Binding-site contacts:
Ligand atom N2 contacts residue ASN1095 of chain 1.A at 3.1 Å (h-bond).
Ligand atom C6 contacts residue ASN1095 of chain 1.A at 4.4 Å.
Ligand atom C4 contacts residue ASN1095 of chain 1.A at 3.9 Å.
Ligand atom C7 contacts residue PHE1100 of chain 1.A at 4.1 Å (hydrophobic).
Ligand atom C5 contacts residue ASN1095 of chain 1.A at 3.5 Å.
Ligand atom O7 contacts residue ASN1095 of chain 1.A at 4.1 Å.
Ligand atom C1 contacts residue ASN1095 of chain 1.A at 1.4 Å.
Ligand atom O6 contacts residue ASN1095 of chain 1.A at 4.1 Å.
Ligand atom O6 contacts residue HIS1098 of chain 1.A at 4.2 Å.
Ligand atom O5 contacts residue ASN1095 of chain 1.A at 2.2 Å (h-bond).
Ligand atom O6 contacts residue THR1097 of chain 1.A at 3.7 Å.
Ligand atom O7 contacts residue PHE1100 of chain 1.A at 3.3 Å.
Ligand atom C7 contacts residue ASN1095 of chain 1.A at 3.9 Å.
Ligand atom C3 contacts residue ASN1095 of chain 1.A at 3.6 Å.
Ligand atom C2 contacts residue ASN1095 of chain 1.A at 2.3 Å.

Sequence of chain 1.A:
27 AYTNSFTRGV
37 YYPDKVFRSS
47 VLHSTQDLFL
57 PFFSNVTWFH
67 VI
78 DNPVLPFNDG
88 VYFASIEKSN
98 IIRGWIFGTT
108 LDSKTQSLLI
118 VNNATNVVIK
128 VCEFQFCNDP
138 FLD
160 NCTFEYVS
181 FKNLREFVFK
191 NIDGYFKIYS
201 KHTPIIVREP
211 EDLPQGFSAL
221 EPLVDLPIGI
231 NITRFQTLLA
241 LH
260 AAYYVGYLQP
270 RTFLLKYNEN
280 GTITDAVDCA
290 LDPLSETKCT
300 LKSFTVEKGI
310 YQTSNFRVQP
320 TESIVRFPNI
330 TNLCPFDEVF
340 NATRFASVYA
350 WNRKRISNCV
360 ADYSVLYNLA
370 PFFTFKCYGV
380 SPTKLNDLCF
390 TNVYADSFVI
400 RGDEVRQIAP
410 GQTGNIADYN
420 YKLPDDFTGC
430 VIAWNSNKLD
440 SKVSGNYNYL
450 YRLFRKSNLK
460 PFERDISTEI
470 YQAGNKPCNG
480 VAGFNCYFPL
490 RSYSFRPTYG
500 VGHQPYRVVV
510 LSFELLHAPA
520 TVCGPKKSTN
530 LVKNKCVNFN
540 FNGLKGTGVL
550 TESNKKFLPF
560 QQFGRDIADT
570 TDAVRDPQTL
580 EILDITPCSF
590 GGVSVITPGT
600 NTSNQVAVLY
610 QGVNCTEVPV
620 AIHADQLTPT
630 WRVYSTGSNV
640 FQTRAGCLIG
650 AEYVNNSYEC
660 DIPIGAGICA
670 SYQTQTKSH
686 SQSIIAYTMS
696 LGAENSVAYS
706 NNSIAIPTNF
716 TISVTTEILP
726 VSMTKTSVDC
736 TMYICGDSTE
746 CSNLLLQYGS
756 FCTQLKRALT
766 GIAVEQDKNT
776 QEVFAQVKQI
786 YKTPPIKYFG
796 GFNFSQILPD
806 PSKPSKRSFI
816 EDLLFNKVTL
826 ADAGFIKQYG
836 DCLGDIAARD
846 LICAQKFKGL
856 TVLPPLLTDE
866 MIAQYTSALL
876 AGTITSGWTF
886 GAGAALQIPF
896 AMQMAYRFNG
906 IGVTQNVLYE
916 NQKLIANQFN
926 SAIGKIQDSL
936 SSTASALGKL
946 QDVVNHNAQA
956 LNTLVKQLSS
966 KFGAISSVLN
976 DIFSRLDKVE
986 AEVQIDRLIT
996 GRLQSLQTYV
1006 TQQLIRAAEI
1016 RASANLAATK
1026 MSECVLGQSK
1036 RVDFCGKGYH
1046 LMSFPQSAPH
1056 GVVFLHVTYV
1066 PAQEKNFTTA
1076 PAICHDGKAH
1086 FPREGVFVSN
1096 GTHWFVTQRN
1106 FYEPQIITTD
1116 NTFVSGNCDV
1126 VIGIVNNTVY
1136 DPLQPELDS

This small molecule binds to this protein.
Small molecule (SMILES): CC(=O)N[C@@H]1[C@@H](O)[C@H](O)[C@@H](CO)O[C@H]1O